Binding-site contacts:
Ligand atom C2 contacts residue ASN798 of chain 1.B at 2.4 Å.
Ligand atom O5 contacts residue SER800 of chain 1.B at 3.2 Å (h-bond).
Ligand atom C2 contacts residue SER800 of chain 1.B at 4.4 Å.
Ligand atom C6 contacts residue GLN801 of chain 1.B at 4.4 Å.
Ligand atom O7 contacts residue ASN798 of chain 1.B at 4.4 Å.
Ligand atom C1 contacts residue SER800 of chain 1.B at 3.2 Å.
Ligand atom C5 contacts residue ASN798 of chain 1.B at 3.7 Å.
Ligand atom C4 contacts residue ASN798 of chain 1.B at 4.2 Å.
Ligand atom C7 contacts residue ASN798 of chain 1.B at 3.9 Å.
Ligand atom C8 contacts residue GLN801 of chain 1.B at 4.1 Å.
Ligand atom C5 contacts residue SER800 of chain 1.B at 3.4 Å.
Ligand atom C1 contacts residue ASN798 of chain 1.B at 1.4 Å.
Ligand atom O5 contacts residue ASN798 of chain 1.B at 2.4 Å (h-bond).
Ligand atom C3 contacts residue ASN798 of chain 1.B at 3.8 Å.
Ligand atom N2 contacts residue ASN798 of chain 1.B at 2.8 Å (h-bond).
Ligand atom C6 contacts residue SER800 of chain 1.B at 4.1 Å.

Sequence of chain 1.B:
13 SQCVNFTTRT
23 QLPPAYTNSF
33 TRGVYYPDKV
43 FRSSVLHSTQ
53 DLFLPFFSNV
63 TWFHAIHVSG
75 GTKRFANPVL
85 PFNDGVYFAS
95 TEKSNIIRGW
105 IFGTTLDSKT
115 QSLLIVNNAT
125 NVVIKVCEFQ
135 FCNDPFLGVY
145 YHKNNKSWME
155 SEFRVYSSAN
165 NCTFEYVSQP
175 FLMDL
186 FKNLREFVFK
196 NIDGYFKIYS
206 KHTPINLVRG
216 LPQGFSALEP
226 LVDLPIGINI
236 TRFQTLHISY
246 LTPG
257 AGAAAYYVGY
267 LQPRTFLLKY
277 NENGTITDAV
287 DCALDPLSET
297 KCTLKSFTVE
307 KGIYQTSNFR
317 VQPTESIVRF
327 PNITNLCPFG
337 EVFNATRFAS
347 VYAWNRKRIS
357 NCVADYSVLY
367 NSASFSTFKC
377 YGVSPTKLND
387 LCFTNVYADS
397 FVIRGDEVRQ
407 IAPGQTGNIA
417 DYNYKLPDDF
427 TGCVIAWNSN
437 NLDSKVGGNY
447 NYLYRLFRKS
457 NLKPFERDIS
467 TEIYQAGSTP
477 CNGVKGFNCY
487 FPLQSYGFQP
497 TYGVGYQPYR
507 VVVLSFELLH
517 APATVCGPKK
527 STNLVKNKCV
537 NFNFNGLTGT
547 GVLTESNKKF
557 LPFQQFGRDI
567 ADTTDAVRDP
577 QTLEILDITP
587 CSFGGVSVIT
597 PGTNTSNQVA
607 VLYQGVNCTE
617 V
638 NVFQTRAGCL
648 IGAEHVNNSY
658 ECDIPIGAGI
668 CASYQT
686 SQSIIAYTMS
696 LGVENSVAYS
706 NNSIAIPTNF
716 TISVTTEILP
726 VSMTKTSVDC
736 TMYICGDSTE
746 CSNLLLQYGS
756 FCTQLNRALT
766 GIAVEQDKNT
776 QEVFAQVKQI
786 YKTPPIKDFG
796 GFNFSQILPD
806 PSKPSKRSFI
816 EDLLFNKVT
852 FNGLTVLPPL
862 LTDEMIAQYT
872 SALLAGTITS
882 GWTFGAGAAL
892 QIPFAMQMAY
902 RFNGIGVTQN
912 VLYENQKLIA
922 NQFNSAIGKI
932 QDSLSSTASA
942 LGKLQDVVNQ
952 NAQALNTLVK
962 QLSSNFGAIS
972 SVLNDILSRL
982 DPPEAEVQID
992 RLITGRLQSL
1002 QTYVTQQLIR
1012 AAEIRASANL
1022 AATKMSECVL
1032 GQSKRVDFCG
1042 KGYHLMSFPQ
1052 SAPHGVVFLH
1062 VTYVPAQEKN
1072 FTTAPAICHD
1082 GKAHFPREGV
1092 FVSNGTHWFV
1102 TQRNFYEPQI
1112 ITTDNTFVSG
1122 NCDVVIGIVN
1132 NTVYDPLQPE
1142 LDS

This small molecule binds to this protein.
Small molecule (SMILES): CC(=O)N[C@H]1[C@H](O[C@H]2[C@H](O)[C@@H](NC(C)=O)CO[C@@H]2CO)O[C@H](CO)[C@@H](O)[C@@H]1O